Binding-site contacts:
Ligand atom C5 contacts residue ASN12 of chain 16.G at 4.1 Å.
Ligand atom C2 contacts residue ASN12 of chain 16.G at 3.3 Å.
Ligand atom C1 contacts residue ASN12 of chain 16.G at 2.2 Å.
Ligand atom C7 contacts residue ASN12 of chain 16.G at 3.9 Å.
Ligand atom O5 contacts residue ASN12 of chain 16.G at 2.7 Å (h-bond).
Ligand atom N2 contacts residue ASN12 of chain 16.G at 3.8 Å.
Ligand atom O7 contacts residue ASN12 of chain 16.G at 3.6 Å.

The small molecule below binds the protein below.
Small molecule (SMILES): CC(=O)N[C@H]1[C@H](O[C@H]2[C@H](O)[C@@H](NC(C)=O)CO[C@@H]2CO)O[C@H](CO)[C@@H](O)[C@@H]1O

Sequence of chain 16.G:
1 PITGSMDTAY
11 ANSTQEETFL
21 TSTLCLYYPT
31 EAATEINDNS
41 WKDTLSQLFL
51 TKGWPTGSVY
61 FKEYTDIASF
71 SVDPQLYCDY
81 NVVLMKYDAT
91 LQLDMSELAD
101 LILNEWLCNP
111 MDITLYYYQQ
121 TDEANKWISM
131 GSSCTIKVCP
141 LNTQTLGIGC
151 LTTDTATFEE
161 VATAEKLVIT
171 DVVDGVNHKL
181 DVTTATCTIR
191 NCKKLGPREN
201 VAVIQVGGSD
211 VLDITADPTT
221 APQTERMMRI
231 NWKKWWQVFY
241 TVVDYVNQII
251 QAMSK